Sequence of chain 1.D:
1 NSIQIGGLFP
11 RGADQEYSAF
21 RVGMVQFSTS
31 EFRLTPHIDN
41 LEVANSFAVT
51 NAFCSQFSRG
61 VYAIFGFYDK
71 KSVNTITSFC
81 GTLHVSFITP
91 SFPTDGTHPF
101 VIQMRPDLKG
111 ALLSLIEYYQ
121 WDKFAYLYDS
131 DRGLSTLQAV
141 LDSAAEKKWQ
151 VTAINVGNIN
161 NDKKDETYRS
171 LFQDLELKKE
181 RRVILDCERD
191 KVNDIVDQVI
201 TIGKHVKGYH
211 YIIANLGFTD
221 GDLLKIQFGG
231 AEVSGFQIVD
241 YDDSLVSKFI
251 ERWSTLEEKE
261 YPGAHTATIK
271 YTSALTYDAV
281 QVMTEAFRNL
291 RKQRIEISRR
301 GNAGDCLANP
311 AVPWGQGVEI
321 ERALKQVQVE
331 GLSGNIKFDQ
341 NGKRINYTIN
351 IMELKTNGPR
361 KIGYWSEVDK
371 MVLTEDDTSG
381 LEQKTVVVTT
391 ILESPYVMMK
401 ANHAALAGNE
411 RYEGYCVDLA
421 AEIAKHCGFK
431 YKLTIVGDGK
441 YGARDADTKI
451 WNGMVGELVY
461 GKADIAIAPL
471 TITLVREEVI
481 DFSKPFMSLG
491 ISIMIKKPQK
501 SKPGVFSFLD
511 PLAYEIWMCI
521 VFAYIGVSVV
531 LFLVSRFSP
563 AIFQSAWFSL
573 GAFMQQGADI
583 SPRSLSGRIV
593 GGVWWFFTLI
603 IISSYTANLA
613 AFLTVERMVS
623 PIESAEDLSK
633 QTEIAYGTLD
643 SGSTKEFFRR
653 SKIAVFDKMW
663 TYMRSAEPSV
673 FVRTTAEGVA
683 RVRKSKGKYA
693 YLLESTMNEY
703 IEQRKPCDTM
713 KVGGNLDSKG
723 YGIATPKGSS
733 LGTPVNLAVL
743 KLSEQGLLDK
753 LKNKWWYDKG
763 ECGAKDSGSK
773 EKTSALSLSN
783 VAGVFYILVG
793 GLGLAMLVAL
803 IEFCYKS

Binding-site contacts:
Ligand atom C07 contacts residue PRO511 of chain 1.B at 3.7 Å (hydrophobic).
Ligand atom C25 contacts residue PHE614 of chain 1.B at 3.9 Å (hydrophobic).
Ligand atom C22 contacts residue LEU611 of chain 1.B at 3.9 Å (hydrophobic).
Ligand atom C22 contacts residue PHE508 of chain 1.B at 4.0 Å (hydrophobic).
Ligand atom C16 contacts residue SER779 of chain 1.B at 3.3 Å.
Ligand atom C25 contacts residue ALA777 of chain 1.D at 3.5 Å (hydrophobic).
Ligand atom C01 contacts residue LYS502 of chain 1.B at 3.5 Å.
Ligand atom C16 contacts residue LEU778 of chain 1.B at 4.0 Å (hydrophobic).
Ligand atom C22 contacts residue ASN782 of chain 1.B at 3.2 Å.
Ligand atom C20 contacts residue ASN782 of chain 1.B at 3.1 Å.
Ligand atom C18 contacts residue ASN782 of chain 1.B at 3.2 Å.
Ligand atom C08 contacts residue PRO511 of chain 1.B at 3.6 Å (hydrophobic).
Ligand atom C01 contacts residue SER507 of chain 1.B at 3.8 Å.
Ligand atom N23 contacts residue ILE602 of chain 1.A at 3.5 Å.
Ligand atom N11 contacts residue ASN782 of chain 1.B at 3.3 Å (h-bond).
Ligand atom C10 contacts residue ASN782 of chain 1.B at 4.1 Å.
Ligand atom C21 contacts residue PHE508 of chain 1.B at 3.7 Å (hydrophobic).
Ligand atom C18 contacts residue LEU611 of chain 1.B at 3.4 Å (hydrophobic).
Ligand atom C19 contacts residue ASN782 of chain 1.B at 3.1 Å.
Ligand atom C06 contacts residue PHE614 of chain 1.B at 3.6 Å (hydrophobic).
Ligand atom C16 contacts residue ASN782 of chain 1.B at 3.6 Å.
Ligand atom C20 contacts residue TYR607 of chain 1.B at 3.5 Å (hydrophobic).
Ligand atom N23 contacts residue ASN782 of chain 1.B at 3.9 Å.
Ligand atom N15 contacts residue ASN782 of chain 1.B at 3.2 Å.
Ligand atom C05 contacts residue PHE614 of chain 1.B at 3.6 Å (hydrophobic).
Ligand atom C17 contacts residue LEU611 of chain 1.B at 3.6 Å (hydrophobic).
Ligand atom C19 contacts residue LEU611 of chain 1.B at 3.5 Å (hydrophobic).
Ligand atom C21 contacts residue ASN782 of chain 1.B at 3.2 Å.
Ligand atom C25 contacts residue PRO511 of chain 1.B at 4.0 Å (hydrophobic).
Ligand atom C17 contacts residue ASN782 of chain 1.B at 3.3 Å.
Ligand atom N11 contacts residue SER507 of chain 1.B at 3.6 Å (h-bond).
Ligand atom N23 contacts residue TYR607 of chain 1.B at 2.9 Å (h-bond).
Ligand atom C20 contacts residue LEU611 of chain 1.B at 3.5 Å (hydrophobic).
Ligand atom O24 contacts residue ASP510 of chain 1.B at 4.0 Å.
Ligand atom C21 contacts residue TYR607 of chain 1.B at 3.5 Å (hydrophobic).
Ligand atom N23 contacts residue PHE508 of chain 1.B at 3.8 Å.
Ligand atom C22 contacts residue PRO511 of chain 1.B at 4.0 Å (hydrophobic).
Ligand atom O24 contacts residue PRO511 of chain 1.B at 3.2 Å (h-bond).
Ligand atom O26 contacts residue PHE614 of chain 1.B at 3.4 Å.
Ligand atom N23 contacts residue LEU611 of chain 1.B at 3.6 Å.

Sequence of chain 1.A:
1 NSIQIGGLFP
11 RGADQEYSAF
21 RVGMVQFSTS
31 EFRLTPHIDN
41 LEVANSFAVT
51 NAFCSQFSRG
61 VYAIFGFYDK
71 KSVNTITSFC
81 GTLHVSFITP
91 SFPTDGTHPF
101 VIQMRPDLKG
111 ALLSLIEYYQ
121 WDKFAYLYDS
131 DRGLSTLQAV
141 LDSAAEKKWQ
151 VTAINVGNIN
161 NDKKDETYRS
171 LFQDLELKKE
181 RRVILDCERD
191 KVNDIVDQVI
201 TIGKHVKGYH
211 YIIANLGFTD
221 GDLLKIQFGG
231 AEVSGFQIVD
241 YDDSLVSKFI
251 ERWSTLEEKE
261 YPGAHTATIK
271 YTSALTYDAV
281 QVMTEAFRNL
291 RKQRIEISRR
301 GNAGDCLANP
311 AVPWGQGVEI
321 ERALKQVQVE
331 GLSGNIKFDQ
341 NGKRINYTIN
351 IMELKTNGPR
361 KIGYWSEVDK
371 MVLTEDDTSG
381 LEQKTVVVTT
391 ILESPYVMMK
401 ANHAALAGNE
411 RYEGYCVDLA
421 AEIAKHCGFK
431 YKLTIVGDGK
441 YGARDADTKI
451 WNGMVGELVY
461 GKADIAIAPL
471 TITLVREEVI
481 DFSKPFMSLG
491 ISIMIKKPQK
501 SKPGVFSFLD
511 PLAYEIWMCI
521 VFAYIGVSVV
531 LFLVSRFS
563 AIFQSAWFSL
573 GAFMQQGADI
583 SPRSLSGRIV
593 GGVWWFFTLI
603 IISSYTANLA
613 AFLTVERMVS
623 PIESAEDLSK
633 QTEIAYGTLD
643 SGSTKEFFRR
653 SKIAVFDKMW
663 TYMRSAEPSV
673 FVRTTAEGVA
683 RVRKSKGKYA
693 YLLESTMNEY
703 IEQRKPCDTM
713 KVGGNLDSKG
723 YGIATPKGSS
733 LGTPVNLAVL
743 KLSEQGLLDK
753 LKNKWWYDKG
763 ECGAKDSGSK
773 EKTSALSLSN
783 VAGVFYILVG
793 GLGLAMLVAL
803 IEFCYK

Sequence of chain 1.B:
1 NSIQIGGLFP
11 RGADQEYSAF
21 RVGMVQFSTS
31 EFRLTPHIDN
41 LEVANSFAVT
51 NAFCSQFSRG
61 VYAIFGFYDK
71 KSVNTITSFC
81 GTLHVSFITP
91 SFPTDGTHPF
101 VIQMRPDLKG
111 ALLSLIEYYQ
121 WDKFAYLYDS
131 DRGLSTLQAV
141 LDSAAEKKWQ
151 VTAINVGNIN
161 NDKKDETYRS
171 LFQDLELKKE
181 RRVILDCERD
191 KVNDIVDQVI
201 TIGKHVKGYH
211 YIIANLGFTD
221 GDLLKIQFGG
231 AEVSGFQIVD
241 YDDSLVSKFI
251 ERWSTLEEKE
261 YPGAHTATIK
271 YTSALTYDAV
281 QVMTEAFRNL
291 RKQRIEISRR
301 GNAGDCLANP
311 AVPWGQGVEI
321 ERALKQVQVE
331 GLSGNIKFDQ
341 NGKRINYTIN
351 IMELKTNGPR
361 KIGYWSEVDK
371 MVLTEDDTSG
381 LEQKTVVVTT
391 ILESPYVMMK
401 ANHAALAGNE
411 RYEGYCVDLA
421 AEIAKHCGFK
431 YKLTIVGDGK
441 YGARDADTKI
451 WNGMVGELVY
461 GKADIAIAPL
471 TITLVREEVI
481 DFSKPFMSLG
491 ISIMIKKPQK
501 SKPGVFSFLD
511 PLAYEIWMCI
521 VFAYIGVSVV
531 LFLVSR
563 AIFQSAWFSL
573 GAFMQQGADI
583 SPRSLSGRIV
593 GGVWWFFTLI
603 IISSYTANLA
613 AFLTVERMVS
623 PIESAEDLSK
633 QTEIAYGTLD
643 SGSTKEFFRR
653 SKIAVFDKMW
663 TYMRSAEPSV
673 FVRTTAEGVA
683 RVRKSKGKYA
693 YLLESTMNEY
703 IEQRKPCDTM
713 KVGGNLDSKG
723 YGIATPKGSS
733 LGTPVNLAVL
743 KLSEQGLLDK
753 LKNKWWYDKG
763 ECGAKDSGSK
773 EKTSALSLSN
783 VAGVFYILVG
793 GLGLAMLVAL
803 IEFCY

This small molecule binds to this protein.
Small molecule (SMILES): CNC(=O)N1N=C(c2ccc(N)cc2)c2cc3c(cc2C[C@H]1C)OCO3